Sequence of chain 1.A:
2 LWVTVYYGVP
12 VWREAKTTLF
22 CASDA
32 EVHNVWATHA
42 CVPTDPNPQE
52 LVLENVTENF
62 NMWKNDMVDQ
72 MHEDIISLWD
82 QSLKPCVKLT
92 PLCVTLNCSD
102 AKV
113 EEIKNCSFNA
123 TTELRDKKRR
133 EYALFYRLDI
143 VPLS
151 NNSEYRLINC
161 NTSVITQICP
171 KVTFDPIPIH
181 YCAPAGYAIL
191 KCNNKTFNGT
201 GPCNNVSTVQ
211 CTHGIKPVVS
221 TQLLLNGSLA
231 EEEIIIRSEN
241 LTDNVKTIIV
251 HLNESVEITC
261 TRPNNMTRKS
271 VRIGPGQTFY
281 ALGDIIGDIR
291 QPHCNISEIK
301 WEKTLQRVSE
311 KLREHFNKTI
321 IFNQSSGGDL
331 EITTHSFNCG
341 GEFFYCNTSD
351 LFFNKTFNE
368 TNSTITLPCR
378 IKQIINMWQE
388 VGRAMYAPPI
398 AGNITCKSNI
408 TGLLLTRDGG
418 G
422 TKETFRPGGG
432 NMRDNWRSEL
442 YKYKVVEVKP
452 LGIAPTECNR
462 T

Sequence of chain 1.C:
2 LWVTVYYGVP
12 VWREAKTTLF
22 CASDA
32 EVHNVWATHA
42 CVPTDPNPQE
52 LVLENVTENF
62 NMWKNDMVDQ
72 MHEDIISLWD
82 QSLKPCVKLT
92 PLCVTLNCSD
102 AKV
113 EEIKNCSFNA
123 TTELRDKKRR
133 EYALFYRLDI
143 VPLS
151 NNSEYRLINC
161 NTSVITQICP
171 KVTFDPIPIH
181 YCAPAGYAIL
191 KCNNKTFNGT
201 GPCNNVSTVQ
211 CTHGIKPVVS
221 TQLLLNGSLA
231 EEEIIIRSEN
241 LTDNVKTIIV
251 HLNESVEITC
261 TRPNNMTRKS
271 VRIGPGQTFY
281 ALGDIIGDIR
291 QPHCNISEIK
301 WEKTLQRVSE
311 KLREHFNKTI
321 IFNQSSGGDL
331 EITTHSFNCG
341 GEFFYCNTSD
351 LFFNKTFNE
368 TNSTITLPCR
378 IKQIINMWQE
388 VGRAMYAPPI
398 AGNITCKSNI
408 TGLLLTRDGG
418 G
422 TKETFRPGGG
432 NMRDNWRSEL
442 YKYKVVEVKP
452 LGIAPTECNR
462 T

The small molecule below binds the protein below.
Small molecule (SMILES): CC(=O)N[C@H]1[C@H](O[C@H]2[C@H](O)[C@@H](NC(C)=O)CO[C@@H]2CO)O[C@H](CO)[C@@H](O)[C@@H]1O

Binding-site contacts:
Ligand atom O5 contacts residue ILE158 of chain 1.A at 4.5 Å.
Ligand atom C2 contacts residue THR162 of chain 1.A at 4.2 Å.
Ligand atom C6 contacts residue ARG156 of chain 1.A at 3.6 Å.
Ligand atom C2 contacts residue ASN161 of chain 1.A at 2.5 Å.
Ligand atom C5 contacts residue ARG156 of chain 1.A at 3.8 Å.
Ligand atom C5 contacts residue ASN161 of chain 1.A at 3.6 Å.
Ligand atom C7 contacts residue ASN161 of chain 1.A at 3.9 Å.
Ligand atom O5 contacts residue ASN161 of chain 1.A at 2.3 Å (h-bond).
Ligand atom C6 contacts residue ILE158 of chain 1.A at 4.2 Å (hydrophobic).
Ligand atom O6 contacts residue ARG156 of chain 1.A at 3.9 Å.
Ligand atom C4 contacts residue ASN161 of chain 1.A at 4.2 Å.
Ligand atom C1 contacts residue ARG156 of chain 1.A at 3.7 Å.
Ligand atom C7 contacts residue THR162 of chain 1.A at 4.3 Å.
Ligand atom N2 contacts residue ASN161 of chain 1.A at 2.9 Å (h-bond).
Ligand atom C6 contacts residue VAL143 of chain 1.A at 4.5 Å (hydrophobic).
Ligand atom C1 contacts residue ASN161 of chain 1.A at 1.4 Å.
Ligand atom C8 contacts residue ARG272 of chain 1.C at 4.1 Å.
Ligand atom C1 contacts residue THR162 of chain 1.A at 3.8 Å.
Ligand atom C3 contacts residue ASN161 of chain 1.A at 3.8 Å.
Ligand atom C8 contacts residue THR162 of chain 1.A at 4.2 Å.
Ligand atom O7 contacts residue ASN161 of chain 1.A at 4.5 Å.
Ligand atom N2 contacts residue THR162 of chain 1.A at 3.4 Å.
Ligand atom O5 contacts residue ARG156 of chain 1.A at 2.8 Å (salt-bridge).